Binding-site contacts:
Ligand atom C24 contacts residue ASP319 of chain 1.B at 3.4 Å.
Ligand atom C01 contacts residue ASN260 of chain 1.B at 3.6 Å.
Ligand atom N10 contacts residue THR253 of chain 1.B at 3.9 Å.
Ligand atom C05 contacts residue MET256 of chain 1.B at 3.1 Å (hydrophobic).
Ligand atom C28 contacts residue TYR258 of chain 1.B at 3.7 Å (hydrophobic).
Ligand atom C17 contacts residue THR253 of chain 1.B at 3.9 Å.
Ligand atom C06 contacts residue MET256 of chain 1.B at 3.8 Å (hydrophobic).
Ligand atom C11 contacts residue LEU308 of chain 1.B at 3.6 Å (hydrophobic).
Ligand atom C19 contacts residue ASP319 of chain 1.B at 3.5 Å.
Ligand atom N10 contacts residue GLU254 of chain 1.B at 3.8 Å.
Ligand atom C04 contacts residue GLY259 of chain 1.B at 3.5 Å.
Ligand atom N12 contacts residue PHE255 of chain 1.B at 3.5 Å.
Ligand atom C11 contacts residue ALA207 of chain 1.B at 3.5 Å (hydrophobic).
Ligand atom C11 contacts residue PHE255 of chain 1.B at 3.8 Å (hydrophobic).
Ligand atom C25 contacts residue ASP319 of chain 1.B at 3.4 Å.
Ligand atom C18 contacts residue ASP319 of chain 1.B at 3.1 Å.
Ligand atom C01 contacts residue GLY259 of chain 1.B at 3.9 Å.
Ligand atom N10 contacts residue LEU308 of chain 1.B at 3.3 Å.
Ligand atom C26 contacts residue THR253 of chain 1.B at 3.4 Å.
Ligand atom O20 contacts residue ILE251 of chain 1.B at 3.6 Å.
Ligand atom C11 contacts residue GLU254 of chain 1.B at 3.0 Å.
Ligand atom C09 contacts residue LEU308 of chain 1.B at 3.7 Å (hydrophobic).
Ligand atom C05 contacts residue PHE255 of chain 1.B at 3.4 Å (hydrophobic).
Ligand atom C28 contacts residue GLY259 of chain 1.B at 3.6 Å.
Ligand atom C23 contacts residue ASP319 of chain 1.B at 3.8 Å.
Ligand atom N12 contacts residue GLU254 of chain 1.B at 3.9 Å.
Ligand atom C16 contacts residue THR253 of chain 1.B at 3.0 Å.
Ligand atom C28 contacts residue PHE255 of chain 1.B at 3.5 Å (hydrophobic).
Ligand atom N10 contacts residue ALA207 of chain 1.B at 3.7 Å.
Ligand atom C24 contacts residue PHE320 of chain 1.B at 3.3 Å (hydrophobic).
Ligand atom C05 contacts residue GLY259 of chain 1.B at 3.7 Å.
Ligand atom O20 contacts residue THR253 of chain 1.B at 3.6 Å.
Ligand atom C15 contacts residue THR253 of chain 1.B at 3.3 Å.
Ligand atom C11 contacts residue MET256 of chain 1.B at 3.5 Å (hydrophobic).
Ligand atom O27 contacts residue GLY259 of chain 1.B at 3.5 Å.
Ligand atom C28 contacts residue MET256 of chain 1.B at 3.3 Å (hydrophobic).
Ligand atom C25 contacts residue PHE320 of chain 1.B at 3.6 Å (hydrophobic).
Ligand atom C21 contacts residue THR253 of chain 1.B at 3.8 Å.
Ligand atom C23 contacts residue PHE320 of chain 1.B at 3.9 Å (hydrophobic).
Ligand atom N12 contacts residue MET256 of chain 1.B at 3.0 Å (h-bond).

A small-molecule ligand and the protein it binds are described below.
Small molecule (SMILES): COc1cc2ncnc(Nc3ccc(Oc4ccccc4)cc3)c2cc1OC

Sequence of chain 1.B:
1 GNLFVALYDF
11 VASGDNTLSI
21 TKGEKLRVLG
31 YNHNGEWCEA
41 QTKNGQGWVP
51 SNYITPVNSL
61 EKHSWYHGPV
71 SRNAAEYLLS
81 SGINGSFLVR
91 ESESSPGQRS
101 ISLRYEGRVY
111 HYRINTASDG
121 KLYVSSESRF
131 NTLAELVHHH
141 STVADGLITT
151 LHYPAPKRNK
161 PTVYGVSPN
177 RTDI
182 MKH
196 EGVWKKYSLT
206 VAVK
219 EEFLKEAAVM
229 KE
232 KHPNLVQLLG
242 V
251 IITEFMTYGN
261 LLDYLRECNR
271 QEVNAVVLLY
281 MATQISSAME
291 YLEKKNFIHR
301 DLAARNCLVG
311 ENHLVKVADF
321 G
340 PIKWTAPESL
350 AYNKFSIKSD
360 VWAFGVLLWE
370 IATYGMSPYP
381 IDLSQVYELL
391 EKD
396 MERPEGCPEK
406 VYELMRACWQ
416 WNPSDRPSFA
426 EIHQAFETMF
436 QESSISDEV